Binding-site contacts:
Ligand atom O3 contacts residue ASN116 of chain 2.A at 4.3 Å.
Ligand atom CA contacts residue ARG179 of chain 2.A at 3.5 Å.
Ligand atom OXT contacts residue ARG179 of chain 2.A at 3.8 Å.
Ligand atom O3 contacts residue ARG179 of chain 2.A at 3.6 Å.
Ligand atom OXT contacts residue GLN263 of chain 2.A at 3.1 Å (h-bond).
Ligand atom O3 contacts residue LEU236 of chain 2.A at 4.5 Å.
Ligand atom CB contacts residue VAL306 of chain 2.A at 4.1 Å (hydrophobic).
Ligand atom O contacts residue VAL306 of chain 2.A at 3.1 Å.
Ligand atom OXT contacts residue GLY119 of chain 2.A at 3.5 Å (h-bond).
Ligand atom C contacts residue VAL306 of chain 2.A at 4.2 Å (hydrophobic).
Ligand atom O3 contacts residue PRO180 of chain 2.A at 3.6 Å.
Ligand atom CB contacts residue ARG179 of chain 2.A at 3.8 Å.
Ligand atom CB contacts residue SER304 of chain 2.A at 4.4 Å.
Ligand atom OXT contacts residue ASN116 of chain 2.A at 4.4 Å.
Ligand atom O contacts residue SER117 of chain 2.A at 3.9 Å.
Ligand atom OXT contacts residue GLU118 of chain 2.A at 3.8 Å.
Ligand atom C contacts residue SER117 of chain 2.A at 3.8 Å.
Ligand atom O contacts residue ARG179 of chain 2.A at 3.7 Å.
Ligand atom OXT contacts residue LEU236 of chain 2.A at 3.3 Å.
Ligand atom OXT contacts residue SER117 of chain 2.A at 3.4 Å (h-bond).
Ligand atom O3 contacts residue GLY119 of chain 2.A at 4.3 Å.
Ligand atom C contacts residue ARG179 of chain 2.A at 3.4 Å.
Ligand atom O contacts residue GLU307 of chain 2.A at 4.1 Å.
Ligand atom C contacts residue LEU236 of chain 2.A at 4.2 Å (hydrophobic).
Ligand atom C contacts residue GLN263 of chain 2.A at 3.7 Å.
Ligand atom O contacts residue GLN263 of chain 2.A at 3.6 Å (h-bond).

Sequence of chain 2.A:
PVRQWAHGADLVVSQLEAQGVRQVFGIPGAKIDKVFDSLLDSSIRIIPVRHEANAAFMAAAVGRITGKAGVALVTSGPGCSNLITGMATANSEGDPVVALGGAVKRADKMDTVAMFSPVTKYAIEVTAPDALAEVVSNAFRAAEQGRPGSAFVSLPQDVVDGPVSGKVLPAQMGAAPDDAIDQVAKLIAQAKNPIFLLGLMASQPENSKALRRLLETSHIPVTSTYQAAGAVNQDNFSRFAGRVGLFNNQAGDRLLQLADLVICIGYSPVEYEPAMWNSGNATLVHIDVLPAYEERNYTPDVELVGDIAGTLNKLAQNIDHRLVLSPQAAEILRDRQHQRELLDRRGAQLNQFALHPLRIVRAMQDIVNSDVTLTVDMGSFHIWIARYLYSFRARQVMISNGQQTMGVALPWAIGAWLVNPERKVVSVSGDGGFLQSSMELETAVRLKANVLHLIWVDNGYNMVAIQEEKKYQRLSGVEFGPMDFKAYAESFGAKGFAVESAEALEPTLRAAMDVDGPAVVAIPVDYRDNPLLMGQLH

This small molecule binds to this protein.
Small molecule (SMILES): CC(=O)C(=O)O